Sequence of chain 12.E:
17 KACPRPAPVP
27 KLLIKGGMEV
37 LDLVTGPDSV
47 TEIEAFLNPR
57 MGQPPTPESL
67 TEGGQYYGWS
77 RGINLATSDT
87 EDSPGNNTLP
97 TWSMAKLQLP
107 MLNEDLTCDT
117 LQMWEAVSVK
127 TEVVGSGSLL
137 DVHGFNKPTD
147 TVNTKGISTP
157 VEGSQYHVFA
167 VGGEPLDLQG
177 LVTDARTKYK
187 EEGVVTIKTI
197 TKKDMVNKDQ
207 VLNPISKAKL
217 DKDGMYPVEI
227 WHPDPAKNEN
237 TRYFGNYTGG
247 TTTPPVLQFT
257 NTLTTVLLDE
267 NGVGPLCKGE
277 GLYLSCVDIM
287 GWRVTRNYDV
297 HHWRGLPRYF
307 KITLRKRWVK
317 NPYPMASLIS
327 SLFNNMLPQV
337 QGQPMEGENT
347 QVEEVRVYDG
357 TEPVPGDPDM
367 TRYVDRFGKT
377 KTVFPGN

Binding-site contacts:
Ligand atom C7 contacts residue TYR72 of chain 12.E at 4.2 Å (hydrophobic).
Ligand atom C4 contacts residue GLY78 of chain 12.E at 3.4 Å.
Ligand atom O1B contacts residue TYR72 of chain 12.E at 3.7 Å.
Ligand atom O4 contacts residue TYR72 of chain 12.E at 3.9 Å.
Ligand atom C1 contacts residue ARG77 of chain 12.E at 3.4 Å.
Ligand atom O4 contacts residue THR291 of chain 12.E at 3.4 Å.
Ligand atom C6 contacts residue ASN93 of chain 12.E at 3.5 Å.
Ligand atom C3 contacts residue VAL296 of chain 12.E at 3.5 Å (hydrophobic).
Ligand atom C3 contacts residue GLY78 of chain 12.E at 4.1 Å.
Ligand atom O3 contacts residue VAL296 of chain 12.E at 4.2 Å.
Ligand atom C4 contacts residue HIS298 of chain 12.E at 3.7 Å.
Ligand atom O6 contacts residue ARG77 of chain 12.E at 4.0 Å.
Ligand atom C3 contacts residue GLY78 of chain 12.E at 4.2 Å.
Ligand atom C1 contacts residue TYR72 of chain 12.E at 3.7 Å (hydrophobic).
Ligand atom O3 contacts residue GLY78 of chain 12.E at 3.6 Å.
Ligand atom O4 contacts residue VAL296 of chain 12.E at 4.2 Å.
Ligand atom C5 contacts residue TYR72 of chain 12.E at 3.5 Å (hydrophobic).
Ligand atom C8 contacts residue TYR72 of chain 12.E at 4.2 Å (hydrophobic).
Ligand atom O10 contacts residue THR291 of chain 12.E at 4.0 Å.
Ligand atom C4 contacts residue TYR72 of chain 12.E at 3.2 Å (hydrophobic).
Ligand atom C4 contacts residue ARG77 of chain 12.E at 4.2 Å.
Ligand atom O1A contacts residue TYR72 of chain 12.E at 3.4 Å.
Ligand atom O1A contacts residue GLY78 of chain 12.E at 3.6 Å (h-bond).
Ligand atom O1A contacts residue ARG77 of chain 12.E at 3.1 Å (salt-bridge).
Ligand atom O10 contacts residue ASN293 of chain 12.E at 3.8 Å.
Ligand atom O6 contacts residue GLY78 of chain 12.E at 3.8 Å.
Ligand atom C2 contacts residue GLY78 of chain 12.E at 4.2 Å.
Ligand atom C3 contacts residue HIS298 of chain 12.E at 3.6 Å.
Ligand atom O6 contacts residue THR94 of chain 12.E at 3.7 Å.
Ligand atom O4 contacts residue HIS298 of chain 12.E at 3.1 Å (h-bond).
Ligand atom C10 contacts residue TYR72 of chain 12.E at 4.2 Å (hydrophobic).
Ligand atom N5 contacts residue TYR72 of chain 12.E at 3.2 Å (h-bond).
Ligand atom C6 contacts residue TYR72 of chain 12.E at 3.5 Å (hydrophobic).
Ligand atom O4 contacts residue ILE79 of chain 12.E at 3.4 Å (h-bond).
Ligand atom O4 contacts residue GLY78 of chain 12.E at 3.1 Å.
Ligand atom O6 contacts residue ASN93 of chain 12.E at 2.8 Å (h-bond).
Ligand atom O8 contacts residue TYR72 of chain 12.E at 3.2 Å (h-bond).
Ligand atom O1B contacts residue ARG77 of chain 12.E at 2.8 Å (salt-bridge).
Ligand atom C5 contacts residue ASN93 of chain 12.E at 4.3 Å.
Ligand atom C11 contacts residue ASP85 of chain 12.A at 3.8 Å.

This small molecule binds to this protein.
Small molecule (SMILES): CC(=O)N[C@H]1[C@H]([C@H](O)[C@H](O)CO)O[C@@](O[C@H]2[C@@H](O)[C@@H](CO)O[C@@H](O[C@H]3[C@H](O)[C@@H](O)[C@H](O)O[C@@H]3CO)[C@@H]2O)(C(=O)O)C[C@@H]1O

Sequence of chain 12.A:
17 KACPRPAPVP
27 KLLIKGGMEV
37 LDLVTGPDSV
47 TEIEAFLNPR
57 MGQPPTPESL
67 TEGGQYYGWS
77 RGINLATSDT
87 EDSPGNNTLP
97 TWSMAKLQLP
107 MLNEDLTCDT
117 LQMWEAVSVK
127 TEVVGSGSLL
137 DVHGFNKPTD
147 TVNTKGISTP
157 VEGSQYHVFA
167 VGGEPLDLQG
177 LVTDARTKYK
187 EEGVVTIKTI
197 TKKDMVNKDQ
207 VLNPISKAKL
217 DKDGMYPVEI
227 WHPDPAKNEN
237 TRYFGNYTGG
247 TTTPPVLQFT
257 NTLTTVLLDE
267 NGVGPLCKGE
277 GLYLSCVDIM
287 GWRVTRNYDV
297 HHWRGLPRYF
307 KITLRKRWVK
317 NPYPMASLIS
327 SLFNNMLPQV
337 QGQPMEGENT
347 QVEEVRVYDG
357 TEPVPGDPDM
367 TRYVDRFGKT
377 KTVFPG